Sequence of chain 1.A:
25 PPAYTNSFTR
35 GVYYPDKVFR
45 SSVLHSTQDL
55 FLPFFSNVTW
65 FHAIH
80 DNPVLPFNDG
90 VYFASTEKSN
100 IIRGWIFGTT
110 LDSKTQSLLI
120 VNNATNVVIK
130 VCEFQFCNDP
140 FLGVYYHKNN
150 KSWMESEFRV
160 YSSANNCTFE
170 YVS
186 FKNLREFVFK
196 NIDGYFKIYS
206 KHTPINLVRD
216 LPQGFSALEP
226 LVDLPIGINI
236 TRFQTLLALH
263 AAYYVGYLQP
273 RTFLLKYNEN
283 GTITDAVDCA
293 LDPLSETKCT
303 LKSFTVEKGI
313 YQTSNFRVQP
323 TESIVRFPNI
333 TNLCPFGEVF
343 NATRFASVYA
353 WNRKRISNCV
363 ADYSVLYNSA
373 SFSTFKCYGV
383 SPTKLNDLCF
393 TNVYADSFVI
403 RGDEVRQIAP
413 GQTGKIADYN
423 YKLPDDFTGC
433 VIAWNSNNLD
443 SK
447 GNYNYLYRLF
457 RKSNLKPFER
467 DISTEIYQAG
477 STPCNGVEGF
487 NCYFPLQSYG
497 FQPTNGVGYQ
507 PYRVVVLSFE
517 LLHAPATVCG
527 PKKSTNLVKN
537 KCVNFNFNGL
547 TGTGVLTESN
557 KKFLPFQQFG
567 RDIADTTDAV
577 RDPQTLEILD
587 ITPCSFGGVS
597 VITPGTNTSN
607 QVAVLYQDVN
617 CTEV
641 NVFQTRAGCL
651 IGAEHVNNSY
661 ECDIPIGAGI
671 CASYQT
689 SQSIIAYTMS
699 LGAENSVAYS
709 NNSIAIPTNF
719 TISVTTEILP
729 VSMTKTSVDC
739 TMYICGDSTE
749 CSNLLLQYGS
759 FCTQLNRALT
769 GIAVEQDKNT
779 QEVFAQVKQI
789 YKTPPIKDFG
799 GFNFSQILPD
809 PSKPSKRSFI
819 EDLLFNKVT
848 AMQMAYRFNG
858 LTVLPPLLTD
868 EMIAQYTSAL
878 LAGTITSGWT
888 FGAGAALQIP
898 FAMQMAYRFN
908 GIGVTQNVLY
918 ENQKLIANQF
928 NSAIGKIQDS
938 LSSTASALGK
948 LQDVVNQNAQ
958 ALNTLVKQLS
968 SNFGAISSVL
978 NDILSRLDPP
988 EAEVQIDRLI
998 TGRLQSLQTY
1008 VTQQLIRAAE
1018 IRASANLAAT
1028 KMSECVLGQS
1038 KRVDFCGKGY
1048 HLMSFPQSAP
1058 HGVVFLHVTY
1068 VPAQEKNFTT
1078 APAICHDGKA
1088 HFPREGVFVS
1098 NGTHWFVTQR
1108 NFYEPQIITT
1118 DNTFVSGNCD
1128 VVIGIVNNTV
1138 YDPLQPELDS

This protein binds this small molecule.
Small molecule (SMILES): CC(=O)N[C@@H]1[C@@H](O)[C@H](O)[C@@H](CO)O[C@H]1O

Sequence of chain 1.C:
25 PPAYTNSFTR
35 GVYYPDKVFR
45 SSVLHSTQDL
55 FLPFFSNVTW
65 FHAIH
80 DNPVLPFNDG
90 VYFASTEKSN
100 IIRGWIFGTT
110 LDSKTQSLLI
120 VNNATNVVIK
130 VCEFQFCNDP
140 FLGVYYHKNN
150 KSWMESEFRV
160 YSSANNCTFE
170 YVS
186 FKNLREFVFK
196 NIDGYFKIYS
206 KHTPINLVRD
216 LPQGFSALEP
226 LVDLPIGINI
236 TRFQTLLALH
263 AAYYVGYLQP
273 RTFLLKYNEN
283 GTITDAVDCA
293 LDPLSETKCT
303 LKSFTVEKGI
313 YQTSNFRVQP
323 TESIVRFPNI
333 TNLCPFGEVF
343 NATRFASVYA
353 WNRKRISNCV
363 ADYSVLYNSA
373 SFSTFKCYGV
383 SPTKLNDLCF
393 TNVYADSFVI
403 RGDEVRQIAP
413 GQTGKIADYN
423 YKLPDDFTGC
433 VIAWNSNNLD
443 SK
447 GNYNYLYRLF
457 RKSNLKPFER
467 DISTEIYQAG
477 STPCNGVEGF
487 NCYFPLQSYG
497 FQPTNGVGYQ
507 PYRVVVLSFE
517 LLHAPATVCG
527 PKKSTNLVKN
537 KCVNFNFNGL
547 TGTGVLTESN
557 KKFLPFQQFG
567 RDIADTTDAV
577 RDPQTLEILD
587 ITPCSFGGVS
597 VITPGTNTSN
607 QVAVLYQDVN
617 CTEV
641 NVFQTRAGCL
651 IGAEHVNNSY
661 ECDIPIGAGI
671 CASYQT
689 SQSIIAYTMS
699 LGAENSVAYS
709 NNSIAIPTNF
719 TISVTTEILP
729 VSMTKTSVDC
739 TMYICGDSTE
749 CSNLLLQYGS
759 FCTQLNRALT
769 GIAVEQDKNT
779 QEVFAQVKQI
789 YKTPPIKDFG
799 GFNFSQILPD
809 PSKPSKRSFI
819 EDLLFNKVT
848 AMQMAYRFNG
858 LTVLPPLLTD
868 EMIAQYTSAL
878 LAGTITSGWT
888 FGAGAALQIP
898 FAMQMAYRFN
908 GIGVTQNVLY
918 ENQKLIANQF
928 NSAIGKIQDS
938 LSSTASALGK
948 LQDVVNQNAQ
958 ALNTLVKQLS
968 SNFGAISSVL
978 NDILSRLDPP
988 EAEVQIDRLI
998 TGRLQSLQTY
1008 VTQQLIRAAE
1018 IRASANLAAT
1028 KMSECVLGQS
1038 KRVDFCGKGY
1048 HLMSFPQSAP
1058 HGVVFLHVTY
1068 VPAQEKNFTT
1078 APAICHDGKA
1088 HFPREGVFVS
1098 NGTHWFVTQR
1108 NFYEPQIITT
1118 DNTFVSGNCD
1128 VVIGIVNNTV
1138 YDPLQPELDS

Binding-site contacts:
Ligand atom C7 contacts residue ASN1074 of chain 1.C at 4.0 Å.
Ligand atom C5 contacts residue ASN1074 of chain 1.C at 3.6 Å.
Ligand atom C5 contacts residue ALA706 of chain 1.C at 3.6 Å (hydrophobic).
Ligand atom O5 contacts residue ASN1074 of chain 1.C at 2.3 Å (h-bond).
Ligand atom N2 contacts residue ASN1074 of chain 1.C at 2.9 Å (h-bond).
Ligand atom C6 contacts residue ALA706 of chain 1.C at 3.6 Å (hydrophobic).
Ligand atom C2 contacts residue ASN1074 of chain 1.C at 2.5 Å.
Ligand atom C4 contacts residue ASN1074 of chain 1.C at 4.2 Å.
Ligand atom C1 contacts residue ASN1074 of chain 1.C at 1.4 Å.
Ligand atom C1 contacts residue GLN895 of chain 1.A at 4.5 Å.
Ligand atom C8 contacts residue GLU1072 of chain 1.C at 4.0 Å.
Ligand atom O4 contacts residue ALA706 of chain 1.C at 4.3 Å.
Ligand atom C3 contacts residue ASN1074 of chain 1.C at 3.8 Å.
Ligand atom O6 contacts residue ALA706 of chain 1.C at 3.9 Å.